Sequence of chain 47.D:
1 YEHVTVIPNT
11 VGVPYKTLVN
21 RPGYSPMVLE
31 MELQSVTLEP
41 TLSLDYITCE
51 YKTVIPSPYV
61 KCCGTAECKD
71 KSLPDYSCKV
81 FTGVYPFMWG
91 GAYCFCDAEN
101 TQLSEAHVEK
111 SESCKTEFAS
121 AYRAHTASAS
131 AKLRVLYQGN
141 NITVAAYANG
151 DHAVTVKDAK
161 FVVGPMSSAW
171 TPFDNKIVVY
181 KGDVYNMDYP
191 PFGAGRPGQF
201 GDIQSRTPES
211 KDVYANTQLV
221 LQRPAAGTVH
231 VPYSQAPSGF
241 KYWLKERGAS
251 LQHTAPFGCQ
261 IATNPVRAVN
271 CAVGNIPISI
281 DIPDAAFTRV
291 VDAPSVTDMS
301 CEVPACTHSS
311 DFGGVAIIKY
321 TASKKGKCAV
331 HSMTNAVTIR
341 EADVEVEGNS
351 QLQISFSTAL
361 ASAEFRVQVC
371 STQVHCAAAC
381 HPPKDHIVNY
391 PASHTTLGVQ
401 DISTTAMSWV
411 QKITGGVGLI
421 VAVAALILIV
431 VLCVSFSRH

Sequence of chain 47.E:
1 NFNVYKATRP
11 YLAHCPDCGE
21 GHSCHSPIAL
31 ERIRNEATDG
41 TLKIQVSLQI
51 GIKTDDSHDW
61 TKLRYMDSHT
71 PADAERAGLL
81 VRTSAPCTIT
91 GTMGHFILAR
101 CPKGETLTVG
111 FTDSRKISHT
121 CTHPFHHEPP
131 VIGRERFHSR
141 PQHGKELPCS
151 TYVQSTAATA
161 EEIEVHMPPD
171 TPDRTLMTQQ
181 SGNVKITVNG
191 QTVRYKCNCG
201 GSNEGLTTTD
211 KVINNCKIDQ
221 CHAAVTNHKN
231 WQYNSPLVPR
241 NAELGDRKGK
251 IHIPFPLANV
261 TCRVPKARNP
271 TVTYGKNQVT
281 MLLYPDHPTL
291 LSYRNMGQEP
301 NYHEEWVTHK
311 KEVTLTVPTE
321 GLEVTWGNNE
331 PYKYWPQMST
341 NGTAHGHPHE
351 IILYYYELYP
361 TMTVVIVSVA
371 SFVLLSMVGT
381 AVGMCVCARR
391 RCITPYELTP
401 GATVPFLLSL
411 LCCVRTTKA

Binding-site contacts:
Ligand atom O6 contacts residue THR116 of chain 47.D at 3.2 Å (h-bond).
Ligand atom C5 contacts residue ASN259 of chain 47.E at 3.6 Å.
Ligand atom C4 contacts residue ASN259 of chain 47.E at 4.1 Å.
Ligand atom C6 contacts residue THR116 of chain 47.D at 4.5 Å.
Ligand atom O6 contacts residue ASN259 of chain 47.E at 4.4 Å.
Ligand atom C2 contacts residue ASN259 of chain 47.E at 2.4 Å.
Ligand atom O7 contacts residue GLU117 of chain 47.D at 4.3 Å.
Ligand atom O7 contacts residue ASN259 of chain 47.E at 2.7 Å (h-bond).
Ligand atom C1 contacts residue ASN259 of chain 47.E at 1.4 Å.
Ligand atom N2 contacts residue ASN259 of chain 47.E at 3.0 Å (h-bond).
Ligand atom O5 contacts residue THR116 of chain 47.D at 3.8 Å.
Ligand atom C7 contacts residue ASN259 of chain 47.E at 3.1 Å.
Ligand atom O7 contacts residue LYS181 of chain 47.D at 4.3 Å.
Ligand atom C6 contacts residue LYS115 of chain 47.D at 4.3 Å.
Ligand atom C8 contacts residue ASN259 of chain 47.E at 4.4 Å.
Ligand atom O5 contacts residue ASN259 of chain 47.E at 2.3 Å (h-bond).
Ligand atom C3 contacts residue ASN259 of chain 47.E at 3.7 Å.
Ligand atom O6 contacts residue LYS115 of chain 47.D at 3.5 Å (salt-bridge).

The protein below binds the small molecule below.
Small molecule (SMILES): CC(=O)N[C@@H]1[C@@H](O)[C@H](O)[C@@H](CO)O[C@H]1O